Binding-site contacts:
Ligand atom C4 contacts residue ILE105 of chain 1.A at 4.0 Å (hydrophobic).
Ligand atom C17 contacts residue LEU53 of chain 1.A at 4.0 Å (hydrophobic).
Ligand atom C5 contacts residue ASN99 of chain 1.A at 3.9 Å.
Ligand atom C8 contacts residue ILE105 of chain 1.A at 3.9 Å (hydrophobic).
Ligand atom O2 contacts residue ILE105 of chain 1.A at 4.1 Å.
Ligand atom N1 contacts residue ILE105 of chain 1.A at 3.8 Å.
Ligand atom C10 contacts residue PRO41 of chain 1.A at 3.8 Å (hydrophobic).
Ligand atom C15 contacts residue GLN44 of chain 1.A at 4.1 Å.
Ligand atom C16 contacts residue PHE42 of chain 1.A at 4.0 Å (hydrophobic).
Ligand atom O2 contacts residue TYR56 of chain 1.A at 4.1 Å.
Ligand atom C18 contacts residue TRP40 of chain 1.A at 4.1 Å (hydrophobic).
Ligand atom C4 contacts residue ASN99 of chain 1.A at 3.3 Å.
Ligand atom C18 contacts residue GLN44 of chain 1.A at 4.0 Å.
Ligand atom C7 contacts residue ILE105 of chain 1.A at 3.7 Å (hydrophobic).
Ligand atom O2 contacts residue TYR98 of chain 1.A at 3.9 Å.
Ligand atom C3 contacts residue ASN99 of chain 1.A at 4.2 Å.
Ligand atom C12 contacts residue LEU51 of chain 1.A at 3.5 Å (hydrophobic).
Ligand atom C14 contacts residue TRP40 of chain 1.A at 3.9 Å (hydrophobic).
Ligand atom O4 contacts residue GLN44 of chain 1.A at 3.1 Å (h-bond).
Ligand atom C4 contacts residue TYR98 of chain 1.A at 3.7 Å (hydrophobic).
Ligand atom C14 contacts residue PRO41 of chain 1.A at 4.0 Å (hydrophobic).
Ligand atom O2 contacts residue CYS95 of chain 1.A at 4.0 Å.
Ligand atom O4 contacts residue PRO41 of chain 1.A at 4.2 Å.
Ligand atom C14 contacts residue GLN44 of chain 1.A at 4.0 Å.
Ligand atom C14 contacts residue LEU51 of chain 1.A at 3.8 Å (hydrophobic).
Ligand atom C15 contacts residue PRO41 of chain 1.A at 3.4 Å (hydrophobic).
Ligand atom C13 contacts residue TRP40 of chain 1.A at 3.5 Å (hydrophobic).
Ligand atom C2 contacts residue ILE105 of chain 1.A at 4.0 Å (hydrophobic).
Ligand atom O4 contacts residue TRP40 of chain 1.A at 4.1 Å.
Ligand atom C15 contacts residue LEU51 of chain 1.A at 3.7 Å (hydrophobic).
Ligand atom C16 contacts residue VAL46 of chain 1.A at 3.9 Å (hydrophobic).
Ligand atom C3 contacts residue ILE105 of chain 1.A at 3.8 Å (hydrophobic).
Ligand atom C12 contacts residue TRP40 of chain 1.A at 3.9 Å (hydrophobic).
Ligand atom C13 contacts residue LEU51 of chain 1.A at 3.5 Å (hydrophobic).
Ligand atom C7 contacts residue ASN99 of chain 1.A at 3.9 Å.
Ligand atom O1 contacts residue LEU51 of chain 1.A at 3.9 Å.
Ligand atom C9 contacts residue LEU51 of chain 1.A at 3.6 Å (hydrophobic).
Ligand atom C10 contacts residue LEU51 of chain 1.A at 3.6 Å (hydrophobic).
Ligand atom C11 contacts residue PRO41 of chain 1.A at 3.4 Å (hydrophobic).
Ligand atom O2 contacts residue ASN99 of chain 1.A at 3.1 Å (h-bond).

A small-molecule ligand and the protein it binds are described below.
Small molecule (SMILES): COc1ccc2c(c1)C=C1c3c(ccc(OC)c3O2)C(=O)N1C

Sequence of chain 1.A:
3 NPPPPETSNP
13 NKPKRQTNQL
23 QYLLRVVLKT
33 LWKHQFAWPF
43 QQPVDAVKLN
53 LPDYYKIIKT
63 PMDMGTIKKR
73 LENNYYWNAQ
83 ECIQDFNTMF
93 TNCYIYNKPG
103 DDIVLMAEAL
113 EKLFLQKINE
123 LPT